Binding-site contacts:
Ligand atom C5 contacts residue PHE1122 of chain 1.A at 4.4 Å (hydrophobic).
Ligand atom C8 contacts residue ASN1117 of chain 1.A at 3.7 Å.
Ligand atom N2 contacts residue THR1119 of chain 1.A at 3.5 Å (h-bond).
Ligand atom C8 contacts residue HIS1120 of chain 1.A at 4.0 Å.
Ligand atom C3 contacts residue THR1119 of chain 1.A at 4.2 Å.
Ligand atom C2 contacts residue THR1119 of chain 1.A at 4.0 Å.
Ligand atom O6 contacts residue HIS1120 of chain 1.A at 4.2 Å.
Ligand atom C1 contacts residue THR1119 of chain 1.A at 3.9 Å.
Ligand atom O7 contacts residue ASN1117 of chain 1.A at 3.3 Å (h-bond).
Ligand atom O5 contacts residue ASN1117 of chain 1.A at 2.3 Å (h-bond).
Ligand atom C4 contacts residue ASN1117 of chain 1.A at 4.2 Å.
Ligand atom N2 contacts residue ASN1117 of chain 1.A at 2.9 Å (h-bond).
Ligand atom C1 contacts residue HIS1120 of chain 1.A at 3.8 Å.
Ligand atom O5 contacts residue PHE1122 of chain 1.A at 4.0 Å.
Ligand atom C1 contacts residue ASN1117 of chain 1.A at 1.4 Å.
Ligand atom C2 contacts residue HIS1120 of chain 1.A at 4.4 Å.
Ligand atom O5 contacts residue HIS1120 of chain 1.A at 4.0 Å.
Ligand atom C7 contacts residue THR1119 of chain 1.A at 4.4 Å.
Ligand atom O6 contacts residue PHE1122 of chain 1.A at 4.2 Å.
Ligand atom C6 contacts residue PHE1122 of chain 1.A at 3.9 Å (hydrophobic).
Ligand atom C7 contacts residue ASN1117 of chain 1.A at 3.3 Å.
Ligand atom C2 contacts residue ASN1117 of chain 1.A at 2.5 Å.
Ligand atom C4 contacts residue HIS1120 of chain 1.A at 4.2 Å.
Ligand atom O4 contacts residue HIS1120 of chain 1.A at 3.9 Å.
Ligand atom C5 contacts residue ASN1117 of chain 1.A at 3.6 Å.
Ligand atom C3 contacts residue HIS1120 of chain 1.A at 4.0 Å.
Ligand atom C3 contacts residue ASN1117 of chain 1.A at 3.8 Å.
Ligand atom C8 contacts residue THR1119 of chain 1.A at 4.5 Å.
Ligand atom O7 contacts residue HIS1120 of chain 1.A at 3.7 Å.
Ligand atom C5 contacts residue HIS1120 of chain 1.A at 3.5 Å.
Ligand atom C7 contacts residue HIS1120 of chain 1.A at 4.0 Å.

The small molecule below binds the protein below.
Small molecule (SMILES): CC(=O)N[C@H]1[C@H](O[C@H]2[C@H](O)[C@@H](NC(C)=O)CO[C@@H]2CO)O[C@H](CO)[C@@H](O)[C@@H]1O

Sequence of chain 1.A:
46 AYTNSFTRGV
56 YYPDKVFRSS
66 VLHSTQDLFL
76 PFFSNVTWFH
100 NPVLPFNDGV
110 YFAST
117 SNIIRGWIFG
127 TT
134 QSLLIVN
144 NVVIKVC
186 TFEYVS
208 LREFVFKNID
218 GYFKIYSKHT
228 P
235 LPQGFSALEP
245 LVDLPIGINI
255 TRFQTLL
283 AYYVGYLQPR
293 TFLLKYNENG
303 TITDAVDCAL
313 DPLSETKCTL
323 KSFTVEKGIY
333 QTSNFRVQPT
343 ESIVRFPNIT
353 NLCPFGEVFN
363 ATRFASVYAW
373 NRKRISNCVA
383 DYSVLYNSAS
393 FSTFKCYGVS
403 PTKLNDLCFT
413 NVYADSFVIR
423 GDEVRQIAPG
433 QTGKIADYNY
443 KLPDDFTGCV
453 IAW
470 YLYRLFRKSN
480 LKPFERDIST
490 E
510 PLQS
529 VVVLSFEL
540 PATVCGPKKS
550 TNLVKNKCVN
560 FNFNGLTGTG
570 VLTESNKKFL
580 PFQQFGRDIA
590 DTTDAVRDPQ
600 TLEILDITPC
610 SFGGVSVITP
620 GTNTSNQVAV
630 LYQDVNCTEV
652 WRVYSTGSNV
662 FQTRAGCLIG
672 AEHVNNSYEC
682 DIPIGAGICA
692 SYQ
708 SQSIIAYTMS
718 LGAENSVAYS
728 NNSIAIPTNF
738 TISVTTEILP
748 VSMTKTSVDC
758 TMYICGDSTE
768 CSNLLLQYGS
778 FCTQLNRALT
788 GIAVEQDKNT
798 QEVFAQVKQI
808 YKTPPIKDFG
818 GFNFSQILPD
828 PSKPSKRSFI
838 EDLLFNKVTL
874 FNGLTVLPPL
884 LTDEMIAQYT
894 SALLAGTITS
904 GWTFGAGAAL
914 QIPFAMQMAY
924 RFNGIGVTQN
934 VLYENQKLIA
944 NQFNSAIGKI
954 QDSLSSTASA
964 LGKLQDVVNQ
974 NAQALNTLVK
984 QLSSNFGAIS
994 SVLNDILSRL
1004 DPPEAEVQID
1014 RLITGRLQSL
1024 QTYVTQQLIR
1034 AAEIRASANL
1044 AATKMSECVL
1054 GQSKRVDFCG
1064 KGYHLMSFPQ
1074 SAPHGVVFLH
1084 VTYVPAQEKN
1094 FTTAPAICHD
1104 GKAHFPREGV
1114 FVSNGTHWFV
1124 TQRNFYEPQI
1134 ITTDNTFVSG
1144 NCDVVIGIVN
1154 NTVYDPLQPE